The protein below binds the small molecule below.
Small molecule (SMILES): Nc1ncnc2c1ncn2[C@H]1C[C@H](O)[C@@H](COP(=O)(O)O)O1

Sequence of chain 1.J:
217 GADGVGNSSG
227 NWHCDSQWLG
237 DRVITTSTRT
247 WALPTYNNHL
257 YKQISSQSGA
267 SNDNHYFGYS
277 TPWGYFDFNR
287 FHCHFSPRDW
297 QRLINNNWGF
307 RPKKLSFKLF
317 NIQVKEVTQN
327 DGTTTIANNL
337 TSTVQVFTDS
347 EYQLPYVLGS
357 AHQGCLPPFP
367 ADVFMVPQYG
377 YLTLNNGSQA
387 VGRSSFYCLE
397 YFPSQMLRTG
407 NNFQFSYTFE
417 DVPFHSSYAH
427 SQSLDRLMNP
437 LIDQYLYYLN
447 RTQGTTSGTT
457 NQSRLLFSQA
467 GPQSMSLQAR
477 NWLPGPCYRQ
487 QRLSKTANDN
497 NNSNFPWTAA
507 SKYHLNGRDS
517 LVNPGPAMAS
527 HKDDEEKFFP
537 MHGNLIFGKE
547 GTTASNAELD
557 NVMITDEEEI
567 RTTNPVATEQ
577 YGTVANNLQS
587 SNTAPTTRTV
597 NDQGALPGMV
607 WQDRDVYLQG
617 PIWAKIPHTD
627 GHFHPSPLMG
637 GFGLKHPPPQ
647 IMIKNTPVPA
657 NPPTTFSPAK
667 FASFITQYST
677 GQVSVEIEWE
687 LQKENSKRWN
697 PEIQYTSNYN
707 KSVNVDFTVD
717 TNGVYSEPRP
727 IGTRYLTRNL

Binding-site contacts:
Ligand atom N6 contacts residue GLY639 of chain 1.J at 2.8 Å (h-bond).
Ligand atom N1 contacts residue ILE622 of chain 1.J at 4.4 Å.
Ligand atom C6 contacts residue VAL418 of chain 1.J at 3.8 Å (hydrophobic).
Ligand atom N1 contacts residue VAL418 of chain 1.J at 3.8 Å.
Ligand atom O4' contacts residue HIS630 of chain 1.J at 4.4 Å.
Ligand atom C5 contacts residue SER632 of chain 1.J at 4.3 Å.
Ligand atom C5 contacts residue PRO419 of chain 1.J at 4.2 Å (hydrophobic).
Ligand atom O4' contacts residue PRO631 of chain 1.J at 3.8 Å.
Ligand atom O2P contacts residue HIS628 of chain 1.J at 4.3 Å.
Ligand atom C2 contacts residue PRO419 of chain 1.J at 4.4 Å (hydrophobic).
Ligand atom N7 contacts residue HIS630 of chain 1.J at 4.1 Å.
Ligand atom O2P contacts residue PRO631 of chain 1.J at 3.8 Å.
Ligand atom O2P contacts residue PHE629 of chain 1.J at 4.0 Å.
Ligand atom C6 contacts residue PRO419 of chain 1.J at 4.4 Å (hydrophobic).
Ligand atom N6 contacts residue PRO633 of chain 1.J at 4.1 Å.
Ligand atom C2 contacts residue GLY639 of chain 1.J at 3.7 Å.
Ligand atom N6 contacts residue PRO631 of chain 1.J at 3.9 Å.
Ligand atom C1' contacts residue HIS630 of chain 1.J at 4.0 Å.
Ligand atom C2' contacts residue PRO419 of chain 1.J at 4.0 Å (hydrophobic).
Ligand atom N9 contacts residue HIS630 of chain 1.J at 4.2 Å.
Ligand atom O5' contacts residue PHE629 of chain 1.J at 4.2 Å.
Ligand atom N7 contacts residue SER632 of chain 1.J at 3.8 Å.
Ligand atom O5' contacts residue PRO631 of chain 1.J at 4.1 Å.
Ligand atom N6 contacts residue GLY637 of chain 1.J at 4.1 Å.
Ligand atom N3 contacts residue PRO419 of chain 1.J at 4.3 Å.
Ligand atom N6 contacts residue SER632 of chain 1.J at 3.9 Å.
Ligand atom C6 contacts residue SER632 of chain 1.J at 4.3 Å.
Ligand atom C4 contacts residue PRO419 of chain 1.J at 4.2 Å (hydrophobic).
Ligand atom C6 contacts residue PRO631 of chain 1.J at 4.0 Å (hydrophobic).
Ligand atom N6 contacts residue VAL418 of chain 1.J at 3.6 Å.
Ligand atom N7 contacts residue ASP609 of chain 1.J at 4.5 Å.
Ligand atom C8 contacts residue HIS630 of chain 1.J at 3.4 Å.
Ligand atom N7 contacts residue PRO419 of chain 1.J at 4.4 Å.
Ligand atom N1 contacts residue PRO631 of chain 1.J at 4.2 Å.
Ligand atom C8 contacts residue PRO419 of chain 1.J at 4.3 Å (hydrophobic).
Ligand atom C6 contacts residue GLY639 of chain 1.J at 3.7 Å.
Ligand atom N1 contacts residue GLY639 of chain 1.J at 2.9 Å (h-bond).
Ligand atom N6 contacts residue PHE638 of chain 1.J at 3.8 Å.
Ligand atom N9 contacts residue PRO419 of chain 1.J at 4.2 Å.
Ligand atom C5 contacts residue PRO631 of chain 1.J at 4.4 Å (hydrophobic).